Binding-site contacts:
Ligand atom OAX contacts residue PHE127 of chain 1.A at 3.7 Å.
Ligand atom CAY contacts residue VAL131 of chain 1.A at 3.7 Å (hydrophobic).
Ligand atom CAW contacts residue PHE127 of chain 1.A at 3.8 Å (hydrophobic).
Ligand atom OAO contacts residue THR195 of chain 1.A at 2.9 Å (h-bond).
Ligand atom SAL contacts residue ZN1 of chain 1.B at 3.0 Å.
Ligand atom CAE contacts residue HIS91 of chain 1.A at 3.4 Å.
Ligand atom OAJ contacts residue ASN59 of chain 1.A at 3.5 Å (h-bond).
Ligand atom NAM contacts residue HIS116 of chain 1.A at 3.4 Å (h-bond).
Ligand atom C6 contacts residue PRO198 of chain 1.A at 3.7 Å (hydrophobic).
Ligand atom OAX contacts residue VAL131 of chain 1.A at 3.9 Å.
Ligand atom OAH contacts residue ASN64 of chain 1.A at 3.5 Å (h-bond).
Ligand atom SAL contacts residue THR195 of chain 1.A at 4.0 Å.
Ligand atom OAN contacts residue VAL139 of chain 1.A at 3.7 Å.
Ligand atom CAY contacts residue LEU200 of chain 1.A at 4.0 Å (hydrophobic).
Ligand atom NAM contacts residue HIS93 of chain 1.A at 3.4 Å (h-bond).
Ligand atom CAA contacts residue THR196 of chain 1.A at 3.9 Å.
Ligand atom OAO contacts residue ZN1 of chain 1.B at 3.8 Å.
Ligand atom CAF contacts residue THR196 of chain 1.A at 3.4 Å.
Ligand atom OAN contacts residue ZN1 of chain 1.B at 3.7 Å.
Ligand atom CAF contacts residue HIS91 of chain 1.A at 3.8 Å.
Ligand atom NAM contacts residue THR195 of chain 1.A at 2.8 Å (h-bond).
Ligand atom OAO contacts residue TRP205 of chain 1.A at 3.7 Å.
Ligand atom OAJ contacts residue GLN89 of chain 1.A at 3.9 Å.
Ligand atom NAB contacts residue GLN89 of chain 1.A at 2.9 Å (h-bond).
Ligand atom CAD contacts residue LEU194 of chain 1.A at 3.9 Å (hydrophobic).
Ligand atom OAN contacts residue HIS116 of chain 1.A at 4.0 Å.
Ligand atom SAL contacts residue HIS91 of chain 1.A at 3.7 Å.
Ligand atom OAK contacts residue LEU194 of chain 1.A at 3.8 Å.
Ligand atom SAL contacts residue HIS116 of chain 1.A at 4.0 Å.
Ligand atom CAY contacts residue PRO198 of chain 1.A at 3.8 Å (hydrophobic).
Ligand atom OAO contacts residue LEU194 of chain 1.A at 3.5 Å.
Ligand atom C5 contacts residue PRO198 of chain 1.A at 3.8 Å (hydrophobic).
Ligand atom NAM contacts residue HIS91 of chain 1.A at 3.3 Å (h-bond).
Ligand atom SAG contacts residue GLN89 of chain 1.A at 3.2 Å (h-bond).
Ligand atom CAW contacts residue VAL131 of chain 1.A at 4.0 Å (hydrophobic).
Ligand atom OAJ contacts residue ASN64 of chain 1.A at 3.2 Å (h-bond).
Ligand atom O6 contacts residue PHE127 of chain 1.A at 3.3 Å.
Ligand atom NAM contacts residue ZN1 of chain 1.B at 2.0 Å.
Ligand atom CAC contacts residue GLN89 of chain 1.A at 3.2 Å.
Ligand atom OAH contacts residue GLN89 of chain 1.A at 2.6 Å (h-bond).

Sequence of chain 1.A:
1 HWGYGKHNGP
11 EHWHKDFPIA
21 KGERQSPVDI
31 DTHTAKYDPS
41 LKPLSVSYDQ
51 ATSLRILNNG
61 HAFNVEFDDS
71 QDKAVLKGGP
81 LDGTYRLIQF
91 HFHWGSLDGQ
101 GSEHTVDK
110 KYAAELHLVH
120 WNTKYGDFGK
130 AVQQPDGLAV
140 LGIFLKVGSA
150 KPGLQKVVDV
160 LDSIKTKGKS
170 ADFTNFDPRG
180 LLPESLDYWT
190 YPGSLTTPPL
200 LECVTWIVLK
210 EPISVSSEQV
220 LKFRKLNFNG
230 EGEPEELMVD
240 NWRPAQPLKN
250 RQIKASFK

The protein below binds the small molecule below.
Small molecule (SMILES): CC(=O)OC[C@H]1O[C@H](S(=O)(=O)N2CCC(OS(N)(=O)=O)CC2)[C@H](O)[C@H](O)[C@H]1O